The protein below binds the small molecule below.
Small molecule (SMILES): C=C1CC[C@H](O)CC1=C/C=C1\CCC[C@]2(C)[C@@H]([C@H](C)CCCC(C)(C)O)CC[C@@H]12

Binding-site contacts:
Ligand atom C10 contacts residue THR240 of chain 1.C at 3.6 Å.
Ligand atom C17 contacts residue MET86 of chain 1.C at 4.1 Å (hydrophobic).
Ligand atom C27 contacts residue LYS180 of chain 1.C at 3.6 Å.
Ligand atom C22 contacts residue THR84 of chain 1.C at 3.8 Å.
Ligand atom C4 contacts residue LEU232 of chain 1.C at 4.0 Å (hydrophobic).
Ligand atom C8 contacts residue LEU232 of chain 1.C at 4.1 Å (hydrophobic).
Ligand atom C9 contacts residue LEU387 of chain 1.C at 4.1 Å (hydrophobic).
Ligand atom C26 contacts residue LYS180 of chain 1.C at 3.7 Å.
Ligand atom C19 contacts residue LEU387 of chain 1.C at 3.7 Å (hydrophobic).
Ligand atom O1 contacts residue THR240 of chain 1.C at 3.5 Å.
Ligand atom C7 contacts residue ILE235 of chain 1.C at 3.5 Å (hydrophobic).
Ligand atom C4 contacts residue ILE88 of chain 1.C at 3.7 Å (hydrophobic).
Ligand atom C1 contacts residue THR240 of chain 1.C at 3.7 Å.
Ligand atom C3 contacts residue ILE88 of chain 1.C at 3.9 Å (hydrophobic).
Ligand atom O1 contacts residue ALA236 of chain 1.C at 4.1 Å.
Ligand atom C14 contacts residue MET86 of chain 1.C at 4.0 Å (hydrophobic).
Ligand atom C11 contacts residue PRO287 of chain 1.C at 3.5 Å (hydrophobic).
Ligand atom C11 contacts residue ILE88 of chain 1.C at 3.9 Å (hydrophobic).
Ligand atom C10 contacts residue LEU387 of chain 1.C at 4.1 Å (hydrophobic).
Ligand atom C16 contacts residue ILE235 of chain 1.C at 4.0 Å (hydrophobic).
Ligand atom C6 contacts residue ILE235 of chain 1.C at 3.9 Å (hydrophobic).
Ligand atom C3 contacts residue HEM1 of chain 1.Q at 3.3 Å.
Ligand atom C19 contacts residue VAL172 of chain 1.C at 4.0 Å (hydrophobic).
Ligand atom C1 contacts residue VAL283 of chain 1.C at 3.5 Å (hydrophobic).
Ligand atom C18 contacts residue LEU171 of chain 1.C at 4.0 Å (hydrophobic).
Ligand atom C27 contacts residue ASN181 of chain 1.C at 3.5 Å.
Ligand atom C16 contacts residue MET86 of chain 1.C at 3.9 Å (hydrophobic).
Ligand atom C27 contacts residue MET184 of chain 1.C at 4.0 Å (hydrophobic).
Ligand atom C12 contacts residue LEU89 of chain 1.C at 3.9 Å (hydrophobic).
Ligand atom C23 contacts residue PRO83 of chain 1.C at 4.1 Å (hydrophobic).
Ligand atom C23 contacts residue MET184 of chain 1.C at 4.0 Å (hydrophobic).
Ligand atom C7 contacts residue LEU232 of chain 1.C at 3.8 Å (hydrophobic).
Ligand atom C9 contacts residue ILE88 of chain 1.C at 4.2 Å (hydrophobic).
Ligand atom C19 contacts residue THR240 of chain 1.C at 3.5 Å.
Ligand atom C9 contacts residue PRO287 of chain 1.C at 4.1 Å (hydrophobic).
Ligand atom C2 contacts residue HEM1 of chain 1.Q at 3.5 Å.
Ligand atom C15 contacts residue ILE235 of chain 1.C at 3.3 Å (hydrophobic).
Ligand atom O2 contacts residue ASN181 of chain 1.C at 4.0 Å.
Ligand atom O1 contacts residue HEM1 of chain 1.Q at 2.7 Å.
Ligand atom C15 contacts residue MET86 of chain 1.C at 4.0 Å (hydrophobic).

Sequence of chain 1.C:
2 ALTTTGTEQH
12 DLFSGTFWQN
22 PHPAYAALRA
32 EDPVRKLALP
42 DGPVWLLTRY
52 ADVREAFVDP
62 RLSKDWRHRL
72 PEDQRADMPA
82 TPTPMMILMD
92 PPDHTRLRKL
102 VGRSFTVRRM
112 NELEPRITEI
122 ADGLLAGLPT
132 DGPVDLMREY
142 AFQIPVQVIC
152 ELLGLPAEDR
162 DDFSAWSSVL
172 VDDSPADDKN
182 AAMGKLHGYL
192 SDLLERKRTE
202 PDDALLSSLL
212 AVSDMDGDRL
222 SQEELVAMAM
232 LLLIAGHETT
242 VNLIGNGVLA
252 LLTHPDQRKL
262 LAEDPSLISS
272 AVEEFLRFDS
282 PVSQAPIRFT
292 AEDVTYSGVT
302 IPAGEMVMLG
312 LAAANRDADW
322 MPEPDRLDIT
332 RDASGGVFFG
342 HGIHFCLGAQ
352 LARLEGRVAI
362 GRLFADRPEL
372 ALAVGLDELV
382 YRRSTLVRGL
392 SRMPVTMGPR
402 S